The protein below binds the small molecule below.
Small molecule (SMILES): CC(=O)N[C@@H]1[C@@H](O)[C@H](O)[C@@H](CO)O[C@H]1O

Sequence of chain 1.KA:
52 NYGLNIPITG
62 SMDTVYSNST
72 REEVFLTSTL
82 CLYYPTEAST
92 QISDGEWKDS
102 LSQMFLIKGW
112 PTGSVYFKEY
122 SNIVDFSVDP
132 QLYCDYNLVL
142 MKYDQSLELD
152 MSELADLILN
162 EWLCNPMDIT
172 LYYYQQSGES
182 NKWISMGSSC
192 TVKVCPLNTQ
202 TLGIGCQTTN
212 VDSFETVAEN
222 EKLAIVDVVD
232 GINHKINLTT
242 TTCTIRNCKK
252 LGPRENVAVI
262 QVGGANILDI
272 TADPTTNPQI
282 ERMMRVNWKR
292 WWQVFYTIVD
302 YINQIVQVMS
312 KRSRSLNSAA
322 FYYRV

Binding-site contacts:
Ligand atom C2 contacts residue ASN69 of chain 1.KA at 2.5 Å.
Ligand atom C3 contacts residue ASN69 of chain 1.KA at 3.8 Å.
Ligand atom C8 contacts residue ASN69 of chain 1.KA at 3.6 Å.
Ligand atom O7 contacts residue ASN69 of chain 1.KA at 4.5 Å.
Ligand atom C5 contacts residue ASN69 of chain 1.KA at 3.6 Å.
Ligand atom O5 contacts residue ASN69 of chain 1.KA at 2.3 Å (h-bond).
Ligand atom N2 contacts residue ASN69 of chain 1.KA at 2.5 Å (h-bond).
Ligand atom C7 contacts residue ASN69 of chain 1.KA at 3.4 Å.
Ligand atom C1 contacts residue ASN69 of chain 1.KA at 1.4 Å.
Ligand atom C4 contacts residue ASN69 of chain 1.KA at 4.2 Å.